Binding-site contacts:
Ligand atom O7 contacts residue SER790 of chain 1.C at 4.1 Å.
Ligand atom C5 contacts residue ASN788 of chain 1.C at 3.5 Å.
Ligand atom C8 contacts residue GLN791 of chain 1.C at 3.9 Å.
Ligand atom C1 contacts residue ASN788 of chain 1.C at 1.2 Å.
Ligand atom C2 contacts residue SER790 of chain 1.C at 4.2 Å.
Ligand atom C1 contacts residue SER790 of chain 1.C at 2.9 Å.
Ligand atom O7 contacts residue ASN788 of chain 1.C at 3.6 Å (h-bond).
Ligand atom C5 contacts residue SER790 of chain 1.C at 2.7 Å.
Ligand atom O6 contacts residue SER790 of chain 1.C at 4.4 Å.
Ligand atom C6 contacts residue SER790 of chain 1.C at 3.3 Å.
Ligand atom C8 contacts residue ASN788 of chain 1.C at 3.6 Å.
Ligand atom C7 contacts residue ASN788 of chain 1.C at 3.0 Å.
Ligand atom N2 contacts residue ASN788 of chain 1.C at 2.6 Å (h-bond).
Ligand atom C3 contacts residue SER790 of chain 1.C at 4.3 Å.
Ligand atom O6 contacts residue GLN791 of chain 1.C at 2.6 Å (h-bond).
Ligand atom C6 contacts residue GLN791 of chain 1.C at 3.3 Å.
Ligand atom O5 contacts residue ASN788 of chain 1.C at 2.2 Å (h-bond).
Ligand atom C4 contacts residue ASN788 of chain 1.C at 4.0 Å.
Ligand atom C3 contacts residue ASN788 of chain 1.C at 3.5 Å.
Ligand atom O5 contacts residue SER790 of chain 1.C at 2.7 Å (h-bond).
Ligand atom C4 contacts residue SER790 of chain 1.C at 4.0 Å.
Ligand atom C2 contacts residue ASN788 of chain 1.C at 2.1 Å.

A small-molecule ligand and the protein it binds are described below.
Small molecule (SMILES): CC(=O)N[C@H]1[C@H](O[C@H]2[C@H](O)[C@@H](NC(C)=O)CO[C@@H]2CO)O[C@H](CO)[C@@H](O[C@@H]2O[C@H](CO)[C@@H](O)[C@H](O)[C@@H]2O)[C@@H]1O

Sequence of chain 1.C:
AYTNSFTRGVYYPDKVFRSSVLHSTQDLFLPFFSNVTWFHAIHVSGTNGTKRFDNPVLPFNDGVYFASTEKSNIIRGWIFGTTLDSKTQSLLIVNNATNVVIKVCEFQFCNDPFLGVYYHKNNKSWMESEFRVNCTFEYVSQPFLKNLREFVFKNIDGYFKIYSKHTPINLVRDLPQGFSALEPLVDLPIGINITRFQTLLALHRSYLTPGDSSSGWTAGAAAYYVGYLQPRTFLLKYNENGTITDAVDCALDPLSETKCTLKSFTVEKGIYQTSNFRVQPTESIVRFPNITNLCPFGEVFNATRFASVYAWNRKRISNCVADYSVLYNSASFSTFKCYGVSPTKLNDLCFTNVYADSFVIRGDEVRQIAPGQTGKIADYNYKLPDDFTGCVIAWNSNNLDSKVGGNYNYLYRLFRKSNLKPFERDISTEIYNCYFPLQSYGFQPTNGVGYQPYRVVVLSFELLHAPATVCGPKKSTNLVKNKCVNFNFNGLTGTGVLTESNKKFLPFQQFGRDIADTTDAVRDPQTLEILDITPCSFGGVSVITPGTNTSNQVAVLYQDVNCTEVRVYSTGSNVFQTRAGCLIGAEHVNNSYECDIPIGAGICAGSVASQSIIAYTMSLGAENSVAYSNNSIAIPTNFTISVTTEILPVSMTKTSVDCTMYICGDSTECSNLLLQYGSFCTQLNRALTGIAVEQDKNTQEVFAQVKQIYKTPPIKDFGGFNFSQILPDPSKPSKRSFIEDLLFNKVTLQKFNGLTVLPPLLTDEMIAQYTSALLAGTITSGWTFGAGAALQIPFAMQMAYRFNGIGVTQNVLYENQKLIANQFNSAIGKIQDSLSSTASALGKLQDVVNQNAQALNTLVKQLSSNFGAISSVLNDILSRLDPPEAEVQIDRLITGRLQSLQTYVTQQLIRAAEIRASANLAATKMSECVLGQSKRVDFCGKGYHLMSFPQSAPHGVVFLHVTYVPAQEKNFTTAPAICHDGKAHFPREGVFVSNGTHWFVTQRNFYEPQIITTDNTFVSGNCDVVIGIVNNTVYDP